Sequence of chain 1.B:
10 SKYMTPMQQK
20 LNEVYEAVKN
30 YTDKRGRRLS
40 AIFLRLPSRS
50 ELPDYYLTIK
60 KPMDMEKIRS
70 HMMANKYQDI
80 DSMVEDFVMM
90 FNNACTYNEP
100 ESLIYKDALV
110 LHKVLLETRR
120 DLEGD

Binding-site contacts:
Ligand atom O contacts residue ALA93 of chain 1.B at 3.2 Å.
Ligand atom N contacts residue ASN97 of chain 1.B at 3.6 Å (h-bond).
Ligand atom C contacts residue LEU51 of chain 1.B at 4.0 Å (hydrophobic).
Ligand atom CL contacts residue MET89 of chain 1.B at 3.2 Å.
Ligand atom CL contacts residue ALA93 of chain 1.B at 3.7 Å.
Ligand atom C3 contacts residue LEU51 of chain 1.B at 3.9 Å (hydrophobic).
Ligand atom N1 contacts residue ILE103 of chain 1.B at 3.6 Å.
Ligand atom O contacts residue TYR54 of chain 1.B at 2.7 Å (h-bond).
Ligand atom C9 contacts residue MET62 of chain 1.B at 3.5 Å (hydrophobic).
Ligand atom C7 contacts residue LEU45 of chain 1.B at 3.7 Å (hydrophobic).
Ligand atom C10 contacts residue TYR54 of chain 1.B at 3.7 Å (hydrophobic).
Ligand atom N2 contacts residue ILE103 of chain 1.B at 3.5 Å.
Ligand atom C8 contacts residue LEU45 of chain 1.B at 3.8 Å (hydrophobic).
Ligand atom C11 contacts residue TYR54 of chain 1.B at 3.8 Å (hydrophobic).
Ligand atom N2 contacts residue TYR54 of chain 1.B at 3.9 Å.
Ligand atom C contacts residue TYR96 of chain 1.B at 4.0 Å (hydrophobic).
Ligand atom C5 contacts residue ILE41 of chain 1.B at 3.5 Å (hydrophobic).
Ligand atom O contacts residue ASN97 of chain 1.B at 3.5 Å (h-bond).
Ligand atom C13 contacts residue ILE103 of chain 1.B at 3.4 Å (hydrophobic).
Ligand atom C12 contacts residue ILE103 of chain 1.B at 3.9 Å (hydrophobic).
Ligand atom C9 contacts residue LEU45 of chain 1.B at 3.8 Å (hydrophobic).
Ligand atom C2 contacts residue ASN97 of chain 1.B at 3.4 Å.
Ligand atom C2 contacts residue LEU51 of chain 1.B at 3.6 Å (hydrophobic).
Ligand atom C9 contacts residue PHE42 of chain 1.B at 3.9 Å (hydrophobic).
Ligand atom C10 contacts residue LEU45 of chain 1.B at 3.7 Å (hydrophobic).
Ligand atom C6 contacts residue LEU45 of chain 1.B at 3.6 Å (hydrophobic).
Ligand atom C7 contacts residue ILE41 of chain 1.B at 3.2 Å (hydrophobic).
Ligand atom C12 contacts residue TYR54 of chain 1.B at 3.4 Å (hydrophobic).
Ligand atom C8 contacts residue ILE41 of chain 1.B at 3.6 Å (hydrophobic).
Ligand atom C3 contacts residue ILE103 of chain 1.B at 3.8 Å (hydrophobic).
Ligand atom C12 contacts residue ASN97 of chain 1.B at 3.7 Å.
Ligand atom C5 contacts residue PRO46 of chain 1.B at 3.7 Å (hydrophobic).
Ligand atom C1 contacts residue LEU51 of chain 1.B at 3.9 Å (hydrophobic).
Ligand atom C11 contacts residue LEU45 of chain 1.B at 3.6 Å (hydrophobic).
Ligand atom C contacts residue ASN97 of chain 1.B at 3.2 Å.
Ligand atom C4 contacts residue ILE41 of chain 1.B at 3.9 Å (hydrophobic).
Ligand atom N contacts residue LEU51 of chain 1.B at 3.5 Å.
Ligand atom CL contacts residue TYR54 of chain 1.B at 3.3 Å.
Ligand atom N2 contacts residue ASN97 of chain 1.B at 3.1 Å (h-bond).
Ligand atom C8 contacts residue PHE42 of chain 1.B at 3.6 Å (hydrophobic).

The protein below binds the small molecule below.
Small molecule (SMILES): CN(C)Cc1ccn2c1[nH]c(=O)c1c(Cl)cccc12